Binding-site contacts:
Ligand atom O6 contacts residue LYS157 of chain 29.C at 3.2 Å (salt-bridge).
Ligand atom C5 contacts residue LYS157 of chain 29.C at 3.9 Å.
Ligand atom C4 contacts residue HIS149 of chain 29.C at 4.0 Å.
Ligand atom N2 contacts residue ASN153 of chain 29.C at 2.9 Å (h-bond).
Ligand atom C8 contacts residue ASN153 of chain 29.C at 4.0 Å.
Ligand atom C5 contacts residue HIS158 of chain 29.C at 4.0 Å.
Ligand atom C1 contacts residue THR155 of chain 29.C at 3.8 Å.
Ligand atom O3 contacts residue HIS149 of chain 29.C at 4.0 Å.
Ligand atom C8 contacts residue HIS149 of chain 29.C at 3.7 Å.
Ligand atom C6 contacts residue HIS158 of chain 29.C at 3.7 Å.
Ligand atom O7 contacts residue GLY102 of chain 29.A at 3.0 Å (h-bond).
Ligand atom C2 contacts residue ASN153 of chain 29.C at 2.5 Å.
Ligand atom C7 contacts residue ASN153 of chain 29.C at 3.6 Å.
Ligand atom C1 contacts residue ASN153 of chain 29.C at 1.4 Å.
Ligand atom C5 contacts residue ASN153 of chain 29.C at 3.7 Å.
Ligand atom C3 contacts residue ASN153 of chain 29.C at 3.8 Å.
Ligand atom C1 contacts residue HIS149 of chain 29.C at 3.4 Å.
Ligand atom C1 contacts residue HIS158 of chain 29.C at 4.1 Å.
Ligand atom C7 contacts residue GLY102 of chain 29.A at 4.1 Å.
Ligand atom O7 contacts residue TRP101 of chain 29.A at 3.8 Å.
Ligand atom C2 contacts residue HIS149 of chain 29.C at 3.6 Å.
Ligand atom O5 contacts residue HIS149 of chain 29.C at 3.5 Å.
Ligand atom C8 contacts residue TRP101 of chain 29.A at 4.4 Å (hydrophobic).
Ligand atom C4 contacts residue ASN153 of chain 29.C at 4.2 Å.
Ligand atom C3 contacts residue HIS149 of chain 29.C at 4.3 Å.
Ligand atom O5 contacts residue THR155 of chain 29.C at 4.5 Å.
Ligand atom N2 contacts residue HIS149 of chain 29.C at 4.2 Å.
Ligand atom O5 contacts residue HIS158 of chain 29.C at 3.1 Å.
Ligand atom C6 contacts residue LYS157 of chain 29.C at 3.6 Å.
Ligand atom O5 contacts residue ASN153 of chain 29.C at 2.4 Å (h-bond).
Ligand atom O7 contacts residue ASN153 of chain 29.C at 4.5 Å.
Ligand atom C7 contacts residue HIS149 of chain 29.C at 4.3 Å.
Ligand atom C5 contacts residue HIS149 of chain 29.C at 4.2 Å.
Ligand atom O4 contacts residue LYS157 of chain 29.C at 4.5 Å.

The small molecule below binds the protein below.
Small molecule (SMILES): CC(=O)N[C@@H]1[C@@H](O)[C@H](O)[C@@H](CO)O[C@H]1O

Sequence of chain 29.C:
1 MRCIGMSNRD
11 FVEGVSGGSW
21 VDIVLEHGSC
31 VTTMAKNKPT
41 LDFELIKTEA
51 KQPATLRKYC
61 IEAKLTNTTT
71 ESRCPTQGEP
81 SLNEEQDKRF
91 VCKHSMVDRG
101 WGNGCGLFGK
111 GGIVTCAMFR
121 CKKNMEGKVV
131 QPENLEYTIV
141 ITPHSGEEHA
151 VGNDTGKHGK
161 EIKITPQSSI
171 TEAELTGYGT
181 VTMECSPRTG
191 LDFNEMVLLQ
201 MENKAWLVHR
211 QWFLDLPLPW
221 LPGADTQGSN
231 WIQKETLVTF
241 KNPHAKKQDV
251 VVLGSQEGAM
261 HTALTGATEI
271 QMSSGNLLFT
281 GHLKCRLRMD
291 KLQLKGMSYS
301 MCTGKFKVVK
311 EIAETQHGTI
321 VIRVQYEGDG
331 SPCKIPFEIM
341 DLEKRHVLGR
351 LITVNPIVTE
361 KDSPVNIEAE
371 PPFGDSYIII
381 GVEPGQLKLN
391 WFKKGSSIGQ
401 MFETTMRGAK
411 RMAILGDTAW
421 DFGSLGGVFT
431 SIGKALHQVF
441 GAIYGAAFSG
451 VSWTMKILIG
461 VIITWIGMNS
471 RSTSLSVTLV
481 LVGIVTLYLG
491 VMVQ

Sequence of chain 29.A:
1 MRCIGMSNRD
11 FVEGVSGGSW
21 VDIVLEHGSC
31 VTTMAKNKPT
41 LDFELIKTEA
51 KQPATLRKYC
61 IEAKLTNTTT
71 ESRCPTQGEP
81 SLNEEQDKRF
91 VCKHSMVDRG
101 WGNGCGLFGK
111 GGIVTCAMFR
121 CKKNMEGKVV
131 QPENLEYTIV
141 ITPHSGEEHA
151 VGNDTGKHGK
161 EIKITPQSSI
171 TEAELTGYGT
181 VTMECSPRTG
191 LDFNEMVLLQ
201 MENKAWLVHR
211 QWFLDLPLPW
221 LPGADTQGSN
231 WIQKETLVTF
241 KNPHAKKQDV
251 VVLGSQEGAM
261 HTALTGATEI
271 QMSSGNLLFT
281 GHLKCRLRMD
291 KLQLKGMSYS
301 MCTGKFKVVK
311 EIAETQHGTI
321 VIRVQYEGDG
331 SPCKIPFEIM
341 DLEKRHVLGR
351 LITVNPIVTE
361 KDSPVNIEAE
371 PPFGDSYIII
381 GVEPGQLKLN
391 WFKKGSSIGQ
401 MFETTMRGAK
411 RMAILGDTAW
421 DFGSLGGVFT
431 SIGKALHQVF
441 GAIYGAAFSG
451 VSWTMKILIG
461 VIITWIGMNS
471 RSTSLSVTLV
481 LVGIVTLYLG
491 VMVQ